A protein and the small-molecule ligand that binds it are described below.
Small molecule (SMILES): CCCCSC[C@H]1CN(Cc2c[nH]c3c(N)ncnc23)C[C@@H]1O

Sequence of chain 1.B:
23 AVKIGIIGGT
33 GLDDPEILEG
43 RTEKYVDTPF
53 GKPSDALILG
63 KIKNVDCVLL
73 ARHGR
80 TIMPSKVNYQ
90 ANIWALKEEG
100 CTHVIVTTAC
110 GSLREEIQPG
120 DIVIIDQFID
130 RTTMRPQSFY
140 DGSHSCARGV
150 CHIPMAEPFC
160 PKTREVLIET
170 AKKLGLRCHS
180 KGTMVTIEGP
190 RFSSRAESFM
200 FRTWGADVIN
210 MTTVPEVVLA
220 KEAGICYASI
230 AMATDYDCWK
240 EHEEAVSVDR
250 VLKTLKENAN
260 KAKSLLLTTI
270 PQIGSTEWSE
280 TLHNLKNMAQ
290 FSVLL

Sequence of chain 1.A:
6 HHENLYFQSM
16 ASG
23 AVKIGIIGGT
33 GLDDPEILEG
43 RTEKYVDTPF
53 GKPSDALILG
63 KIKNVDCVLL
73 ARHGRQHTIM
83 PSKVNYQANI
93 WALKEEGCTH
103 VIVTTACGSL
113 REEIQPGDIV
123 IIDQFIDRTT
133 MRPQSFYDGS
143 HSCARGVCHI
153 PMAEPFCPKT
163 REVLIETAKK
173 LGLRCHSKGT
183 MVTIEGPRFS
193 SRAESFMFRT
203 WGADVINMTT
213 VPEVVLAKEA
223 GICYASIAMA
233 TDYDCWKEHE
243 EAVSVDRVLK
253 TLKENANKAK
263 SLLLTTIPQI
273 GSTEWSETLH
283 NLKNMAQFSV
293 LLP

Binding-site contacts:
Ligand atom C8 contacts residue GLY110 of chain 1.B at 3.8 Å.
Ligand atom N3 contacts residue MET210 of chain 1.B at 3.8 Å.
Ligand atom C5 contacts residue ILE208 of chain 1.B at 3.9 Å (hydrophobic).
Ligand atom N6 contacts residue ASP234 of chain 1.B at 3.0 Å (salt-bridge).
Ligand atom N7 contacts residue GLY110 of chain 1.B at 3.2 Å (h-bond).
Ligand atom N1 contacts residue PHE191 of chain 1.B at 3.6 Å.
Ligand atom C6 contacts residue ASP236 of chain 1.B at 3.7 Å.
Ligand atom C9 contacts residue CYS109 of chain 1.B at 3.9 Å (hydrophobic).
Ligand atom N7 contacts residue ASP234 of chain 1.B at 2.8 Å (salt-bridge).
Ligand atom N6 contacts residue GLY110 of chain 1.B at 3.6 Å.
Ligand atom C6 contacts residue ILE208 of chain 1.B at 3.8 Å (hydrophobic).
Ligand atom C6 contacts residue PHE191 of chain 1.B at 3.8 Å (hydrophobic).
Ligand atom N1 contacts residue ASP236 of chain 1.B at 3.8 Å.
Ligand atom C8 contacts residue CYS109 of chain 1.B at 3.5 Å (hydrophobic).
Ligand atom N3 contacts residue ASN209 of chain 1.B at 3.6 Å.
Ligand atom C8 contacts residue THR233 of chain 1.B at 3.4 Å.
Ligand atom O3' contacts residue HIS151 of chain 1.A at 3.0 Å.
Ligand atom C3' contacts residue HIS151 of chain 1.A at 3.6 Å.
Ligand atom C10 contacts residue ALA108 of chain 1.B at 3.6 Å (hydrophobic).
Ligand atom C6 contacts residue GLY110 of chain 1.B at 3.9 Å.
Ligand atom N6 contacts residue ILE208 of chain 1.B at 3.8 Å.
Ligand atom C21 contacts residue VAL250 of chain 1.B at 3.9 Å (hydrophobic).
Ligand atom N1 contacts residue ILE208 of chain 1.B at 3.7 Å.
Ligand atom C5 contacts residue PHE191 of chain 1.B at 3.9 Å (hydrophobic).
Ligand atom N7 contacts residue THR233 of chain 1.B at 3.7 Å.
Ligand atom C5 contacts residue ASP234 of chain 1.B at 3.9 Å.
Ligand atom S5' contacts residue VAL250 of chain 1.B at 3.7 Å.
Ligand atom C5' contacts residue HIS151 of chain 1.A at 3.4 Å.
Ligand atom O3' contacts residue PRO83 of chain 1.B at 3.5 Å.
Ligand atom C2 contacts residue MET210 of chain 1.B at 3.8 Å (hydrophobic).
Ligand atom C3' contacts residue MET210 of chain 1.B at 3.9 Å (hydrophobic).
Ligand atom O3' contacts residue MET210 of chain 1.B at 3.9 Å.
Ligand atom N7 contacts residue CYS109 of chain 1.B at 3.4 Å.
Ligand atom C8 contacts residue ASP234 of chain 1.B at 3.6 Å.
Ligand atom C5 contacts residue GLY110 of chain 1.B at 3.5 Å.
Ligand atom N6 contacts residue ASP236 of chain 1.B at 2.9 Å (salt-bridge).
Ligand atom C2' contacts residue MET210 of chain 1.B at 3.7 Å (hydrophobic).
Ligand atom C4 contacts residue ILE208 of chain 1.B at 3.7 Å (hydrophobic).
Ligand atom C22 contacts residue LEU254 of chain 1.B at 3.9 Å (hydrophobic).
Ligand atom N3 contacts residue ILE208 of chain 1.B at 3.8 Å.